This small molecule binds to this protein.
Small molecule (SMILES): CC(=O)N[C@H]1[C@H](O[C@H]2[C@H](O)[C@@H](NC(C)=O)CO[C@@H]2CO)O[C@H](CO)[C@@H](O)[C@@H]1O

Sequence of chain 1.C:
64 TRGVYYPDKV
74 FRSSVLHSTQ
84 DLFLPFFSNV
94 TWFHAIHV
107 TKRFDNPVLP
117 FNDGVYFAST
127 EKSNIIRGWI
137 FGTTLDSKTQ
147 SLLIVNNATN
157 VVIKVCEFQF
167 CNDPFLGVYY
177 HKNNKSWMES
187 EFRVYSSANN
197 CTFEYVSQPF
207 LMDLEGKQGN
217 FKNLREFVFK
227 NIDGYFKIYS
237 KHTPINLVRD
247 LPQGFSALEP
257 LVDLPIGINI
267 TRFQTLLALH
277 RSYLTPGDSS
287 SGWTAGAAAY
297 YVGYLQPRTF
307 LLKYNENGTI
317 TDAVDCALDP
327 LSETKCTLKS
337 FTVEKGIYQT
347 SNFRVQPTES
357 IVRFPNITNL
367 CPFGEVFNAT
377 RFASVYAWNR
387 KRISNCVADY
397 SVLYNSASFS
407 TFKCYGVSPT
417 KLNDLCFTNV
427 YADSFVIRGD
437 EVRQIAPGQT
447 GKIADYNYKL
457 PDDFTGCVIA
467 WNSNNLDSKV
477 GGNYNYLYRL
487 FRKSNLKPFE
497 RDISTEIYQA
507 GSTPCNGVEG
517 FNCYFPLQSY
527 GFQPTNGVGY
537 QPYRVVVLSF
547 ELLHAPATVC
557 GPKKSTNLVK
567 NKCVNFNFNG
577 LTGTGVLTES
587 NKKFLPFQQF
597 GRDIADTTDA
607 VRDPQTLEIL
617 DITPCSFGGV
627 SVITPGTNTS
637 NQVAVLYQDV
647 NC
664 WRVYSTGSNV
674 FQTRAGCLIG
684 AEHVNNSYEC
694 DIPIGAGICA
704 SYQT

Binding-site contacts:
Ligand atom C4 contacts residue ASN374 of chain 1.C at 4.2 Å.
Ligand atom C8 contacts residue SER402 of chain 1.C at 3.3 Å.
Ligand atom O5 contacts residue ASN374 of chain 1.C at 2.3 Å (h-bond).
Ligand atom C2 contacts residue ASN374 of chain 1.C at 2.5 Å.
Ligand atom C8 contacts residue VAL398 of chain 1.C at 4.4 Å (hydrophobic).
Ligand atom C7 contacts residue SER402 of chain 1.C at 4.3 Å.
Ligand atom C7 contacts residue GLY370 of chain 1.C at 4.5 Å.
Ligand atom N2 contacts residue ASN374 of chain 1.C at 2.9 Å (h-bond).
Ligand atom C8 contacts residue PHE373 of chain 1.C at 3.7 Å (hydrophobic).
Ligand atom C8 contacts residue GLY370 of chain 1.C at 4.0 Å.
Ligand atom C3 contacts residue ASN374 of chain 1.C at 3.8 Å.
Ligand atom C1 contacts residue ASN374 of chain 1.C at 1.4 Å.
Ligand atom C5 contacts residue ASN374 of chain 1.C at 3.6 Å.
Ligand atom C7 contacts residue ASN374 of chain 1.C at 4.1 Å.
Ligand atom C8 contacts residue PHE369 of chain 1.C at 3.6 Å (hydrophobic).